A protein and the small-molecule ligand that binds it are described below.
Small molecule (SMILES): CCCCOc1cnc(N)nc1OCC

Binding-site contacts:
Ligand atom C8 contacts residue LEU189 of chain 1.A at 4.1 Å (hydrophobic).
Ligand atom O6 contacts residue PHE283 of chain 1.A at 3.7 Å.
Ligand atom N12 contacts residue VAL232 of chain 1.A at 3.5 Å.
Ligand atom C2 contacts residue PHE283 of chain 1.A at 3.7 Å (hydrophobic).
Ligand atom C9 contacts residue ILE246 of chain 1.A at 3.7 Å (hydrophobic).
Ligand atom N5 contacts residue ILE246 of chain 1.A at 4.3 Å.
Ligand atom N7 contacts residue VAL232 of chain 1.A at 4.1 Å.
Ligand atom C2 contacts residue ILE246 of chain 1.A at 4.2 Å (hydrophobic).
Ligand atom N5 contacts residue PHE283 of chain 1.A at 3.9 Å.
Ligand atom C13 contacts residue MET267 of chain 1.A at 3.9 Å (hydrophobic).
Ligand atom C10 contacts residue PHE283 of chain 1.A at 3.5 Å (hydrophobic).
Ligand atom C11 contacts residue LEU189 of chain 1.A at 3.5 Å (hydrophobic).
Ligand atom N7 contacts residue PHE283 of chain 1.A at 3.8 Å.
Ligand atom C15 contacts residue PHE250 of chain 1.A at 3.5 Å (hydrophobic).
Ligand atom C13 contacts residue TYR247 of chain 1.A at 3.2 Å (hydrophobic).
Ligand atom O6 contacts residue GLN280 of chain 1.A at 4.3 Å.
Ligand atom C8 contacts residue PHE283 of chain 1.A at 4.3 Å (hydrophobic).
Ligand atom C9 contacts residue GLN280 of chain 1.A at 3.9 Å.
Ligand atom O4 contacts residue PHE283 of chain 1.A at 3.6 Å.
Ligand atom C13 contacts residue GLN280 of chain 1.A at 3.8 Å.
Ligand atom C13 contacts residue PHE250 of chain 1.A at 3.8 Å (hydrophobic).
Ligand atom C8 contacts residue LEU229 of chain 1.A at 3.8 Å (hydrophobic).
Ligand atom O6 contacts residue PHE250 of chain 1.A at 3.6 Å.
Ligand atom N12 contacts residue GLN280 of chain 1.A at 2.9 Å (h-bond).
Ligand atom N7 contacts residue ILE246 of chain 1.A at 3.6 Å.
Ligand atom C3 contacts residue ILE246 of chain 1.A at 4.2 Å (hydrophobic).
Ligand atom C10 contacts residue GLN280 of chain 1.A at 3.3 Å.
Ligand atom N12 contacts residue ILE246 of chain 1.A at 3.8 Å.
Ligand atom N12 contacts residue SER231 of chain 1.A at 4.3 Å.
Ligand atom C2 contacts residue GLN280 of chain 1.A at 4.3 Å.
Ligand atom O4 contacts residue PHE250 of chain 1.A at 4.2 Å.
Ligand atom C9 contacts residue PHE283 of chain 1.A at 3.8 Å (hydrophobic).
Ligand atom C1 contacts residue PHE283 of chain 1.A at 3.4 Å (hydrophobic).
Ligand atom N5 contacts residue GLN280 of chain 1.A at 3.3 Å (h-bond).
Ligand atom C3 contacts residue LEU229 of chain 1.A at 3.8 Å (hydrophobic).
Ligand atom C9 contacts residue VAL232 of chain 1.A at 4.2 Å (hydrophobic).
Ligand atom C2 contacts residue PHE250 of chain 1.A at 4.4 Å (hydrophobic).
Ligand atom C10 contacts residue PHE250 of chain 1.A at 4.2 Å (hydrophobic).
Ligand atom C3 contacts residue PHE283 of chain 1.A at 3.6 Å (hydrophobic).
Ligand atom C10 contacts residue TYR247 of chain 1.A at 3.9 Å (hydrophobic).

Sequence of chain 1.A:
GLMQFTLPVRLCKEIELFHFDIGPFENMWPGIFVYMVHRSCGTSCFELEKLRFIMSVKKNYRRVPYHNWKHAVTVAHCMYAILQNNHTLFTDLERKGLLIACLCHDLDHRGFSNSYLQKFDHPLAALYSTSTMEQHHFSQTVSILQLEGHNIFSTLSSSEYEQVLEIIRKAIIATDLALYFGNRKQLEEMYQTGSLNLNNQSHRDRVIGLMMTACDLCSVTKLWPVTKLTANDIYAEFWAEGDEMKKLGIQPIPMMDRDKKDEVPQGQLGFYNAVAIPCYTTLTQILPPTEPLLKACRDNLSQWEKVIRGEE